This small molecule binds to this protein.
Small molecule (SMILES): CC(C)CCC[C@@H](C)[C@H]1CC[C@H]2[C@@H]3CC=C4C[C@@H](OC(=O)CCC(=O)O)CC[C@]4(C)[C@H]3CC[C@]12C

Sequence of chain 1.D:
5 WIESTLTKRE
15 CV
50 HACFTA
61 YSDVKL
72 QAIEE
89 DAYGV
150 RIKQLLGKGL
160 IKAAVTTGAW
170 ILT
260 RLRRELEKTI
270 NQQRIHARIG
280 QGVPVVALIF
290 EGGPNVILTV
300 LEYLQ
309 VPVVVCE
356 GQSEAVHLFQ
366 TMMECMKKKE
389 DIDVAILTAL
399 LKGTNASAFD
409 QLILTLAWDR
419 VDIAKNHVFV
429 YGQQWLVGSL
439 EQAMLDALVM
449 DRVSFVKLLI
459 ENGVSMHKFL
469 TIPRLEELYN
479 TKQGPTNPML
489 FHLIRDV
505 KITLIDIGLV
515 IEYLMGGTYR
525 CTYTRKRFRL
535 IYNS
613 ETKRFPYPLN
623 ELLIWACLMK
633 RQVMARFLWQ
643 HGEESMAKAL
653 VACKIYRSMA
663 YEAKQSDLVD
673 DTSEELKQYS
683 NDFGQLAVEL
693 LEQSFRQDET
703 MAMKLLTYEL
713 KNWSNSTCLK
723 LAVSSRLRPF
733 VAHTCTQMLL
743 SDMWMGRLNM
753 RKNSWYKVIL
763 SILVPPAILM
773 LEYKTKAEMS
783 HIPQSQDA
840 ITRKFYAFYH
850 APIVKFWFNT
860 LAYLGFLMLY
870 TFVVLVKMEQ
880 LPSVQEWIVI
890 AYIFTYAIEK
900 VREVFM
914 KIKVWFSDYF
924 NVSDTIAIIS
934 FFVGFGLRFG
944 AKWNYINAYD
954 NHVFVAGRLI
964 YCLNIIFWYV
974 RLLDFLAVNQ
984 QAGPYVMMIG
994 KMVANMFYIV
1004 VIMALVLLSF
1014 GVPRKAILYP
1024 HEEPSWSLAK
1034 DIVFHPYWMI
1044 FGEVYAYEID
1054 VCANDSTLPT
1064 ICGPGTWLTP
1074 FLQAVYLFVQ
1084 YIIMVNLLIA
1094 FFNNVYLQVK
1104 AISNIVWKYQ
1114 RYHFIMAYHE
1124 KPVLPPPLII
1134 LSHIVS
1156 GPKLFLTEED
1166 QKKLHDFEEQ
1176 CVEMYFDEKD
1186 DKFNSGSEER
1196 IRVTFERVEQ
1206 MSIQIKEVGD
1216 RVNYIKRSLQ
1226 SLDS

Sequence of chain 1.A:
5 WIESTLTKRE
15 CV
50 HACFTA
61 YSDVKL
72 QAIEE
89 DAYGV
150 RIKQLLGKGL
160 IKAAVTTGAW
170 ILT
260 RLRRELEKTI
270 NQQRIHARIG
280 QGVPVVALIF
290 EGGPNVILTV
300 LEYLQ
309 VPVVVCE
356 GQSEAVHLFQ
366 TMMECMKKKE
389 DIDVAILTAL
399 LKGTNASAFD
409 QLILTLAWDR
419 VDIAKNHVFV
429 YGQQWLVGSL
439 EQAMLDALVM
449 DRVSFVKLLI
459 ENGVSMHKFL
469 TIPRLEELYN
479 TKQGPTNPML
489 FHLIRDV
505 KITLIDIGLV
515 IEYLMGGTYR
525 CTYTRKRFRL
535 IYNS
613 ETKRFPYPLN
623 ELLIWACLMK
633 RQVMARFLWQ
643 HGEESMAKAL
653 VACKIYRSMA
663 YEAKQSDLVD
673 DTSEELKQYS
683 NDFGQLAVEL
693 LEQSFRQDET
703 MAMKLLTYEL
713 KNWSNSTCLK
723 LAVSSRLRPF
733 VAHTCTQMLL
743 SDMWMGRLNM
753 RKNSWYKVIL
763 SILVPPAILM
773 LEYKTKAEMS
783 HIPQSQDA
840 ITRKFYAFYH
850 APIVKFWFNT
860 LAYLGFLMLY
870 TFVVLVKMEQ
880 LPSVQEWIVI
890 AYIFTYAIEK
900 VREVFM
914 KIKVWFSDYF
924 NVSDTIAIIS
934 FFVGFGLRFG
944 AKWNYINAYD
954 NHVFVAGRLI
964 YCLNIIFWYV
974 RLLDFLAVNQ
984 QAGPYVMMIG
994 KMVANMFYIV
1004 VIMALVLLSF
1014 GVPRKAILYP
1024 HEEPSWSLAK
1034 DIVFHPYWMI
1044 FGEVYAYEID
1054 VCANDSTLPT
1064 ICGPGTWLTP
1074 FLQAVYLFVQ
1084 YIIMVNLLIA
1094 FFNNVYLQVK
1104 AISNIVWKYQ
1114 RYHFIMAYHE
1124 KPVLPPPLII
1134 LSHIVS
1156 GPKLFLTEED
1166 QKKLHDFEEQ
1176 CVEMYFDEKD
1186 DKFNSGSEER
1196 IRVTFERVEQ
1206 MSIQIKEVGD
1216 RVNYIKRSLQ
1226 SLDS

Binding-site contacts:
Ligand atom CAU contacts residue THR870 of chain 1.A at 3.3 Å.
Ligand atom CAA contacts residue LEU975 of chain 1.A at 4.3 Å (hydrophobic).
Ligand atom CAY contacts residue TRP1029 of chain 1.D at 4.3 Å (hydrophobic).
Ligand atom CAK contacts residue ALA1032 of chain 1.D at 3.6 Å (hydrophobic).
Ligand atom CAL contacts residue PRO1027 of chain 1.D at 3.9 Å (hydrophobic).
Ligand atom CAV contacts residue SER1028 of chain 1.D at 3.7 Å.
Ligand atom CAN contacts residue TYR972 of chain 1.A at 4.1 Å (hydrophobic).
Ligand atom CBB contacts residue TYR972 of chain 1.A at 4.4 Å (hydrophobic).
Ligand atom OAG contacts residue TRP1029 of chain 1.D at 3.5 Å (h-bond).
Ligand atom CAU contacts residue MET867 of chain 1.A at 3.9 Å (hydrophobic).
Ligand atom CAA contacts residue Y011 of chain 1.I at 3.3 Å.
Ligand atom CAS contacts residue MET867 of chain 1.A at 3.9 Å (hydrophobic).
Ligand atom CAR contacts residue LEU1031 of chain 1.D at 4.1 Å (hydrophobic).
Ligand atom CAE contacts residue MET867 of chain 1.A at 3.9 Å (hydrophobic).
Ligand atom CAC contacts residue TYR972 of chain 1.A at 3.3 Å (hydrophobic).
Ligand atom CBA contacts residue LEU975 of chain 1.A at 4.1 Å (hydrophobic).
Ligand atom CAZ contacts residue TRP1029 of chain 1.D at 4.3 Å (hydrophobic).
Ligand atom CAV contacts residue TRP1029 of chain 1.D at 3.9 Å (hydrophobic).
Ligand atom CAB contacts residue LEU863 of chain 1.A at 3.6 Å (hydrophobic).
Ligand atom CAR contacts residue PHE871 of chain 1.A at 3.6 Å (hydrophobic).
Ligand atom CAR contacts residue SER1028 of chain 1.D at 4.2 Å.
Ligand atom CBB contacts residue THR870 of chain 1.A at 4.2 Å.
Ligand atom CAC contacts residue LEU1011 of chain 1.D at 4.0 Å (hydrophobic).
Ligand atom CBA contacts residue LEU863 of chain 1.A at 4.0 Å (hydrophobic).
Ligand atom CAI contacts residue TRP1029 of chain 1.D at 4.1 Å (hydrophobic).
Ligand atom OAG contacts residue SER1028 of chain 1.D at 3.9 Å.
Ligand atom CAS contacts residue THR870 of chain 1.A at 4.2 Å.
Ligand atom CAJ contacts residue MET867 of chain 1.A at 3.7 Å (hydrophobic).
Ligand atom CAB contacts residue Y011 of chain 1.I at 4.2 Å.
Ligand atom CAI contacts residue ALA1032 of chain 1.D at 3.9 Å (hydrophobic).
Ligand atom OAF contacts residue TRP1029 of chain 1.D at 3.7 Å.
Ligand atom CAT contacts residue PHE871 of chain 1.A at 3.5 Å (hydrophobic).
Ligand atom CAB contacts residue MET867 of chain 1.A at 4.0 Å (hydrophobic).
Ligand atom CAN contacts residue LEU866 of chain 1.A at 4.2 Å (hydrophobic).
Ligand atom CBC contacts residue SER1028 of chain 1.D at 3.6 Å.
Ligand atom CAA contacts residue LEU1011 of chain 1.D at 3.9 Å (hydrophobic).
Ligand atom OAH contacts residue PRO1027 of chain 1.D at 4.3 Å.
Ligand atom CBE contacts residue THR870 of chain 1.A at 4.4 Å.
Ligand atom CAO contacts residue MET867 of chain 1.A at 4.3 Å (hydrophobic).
Ligand atom CAC contacts residue THR870 of chain 1.A at 4.4 Å.